Sequence of chain 1.C:
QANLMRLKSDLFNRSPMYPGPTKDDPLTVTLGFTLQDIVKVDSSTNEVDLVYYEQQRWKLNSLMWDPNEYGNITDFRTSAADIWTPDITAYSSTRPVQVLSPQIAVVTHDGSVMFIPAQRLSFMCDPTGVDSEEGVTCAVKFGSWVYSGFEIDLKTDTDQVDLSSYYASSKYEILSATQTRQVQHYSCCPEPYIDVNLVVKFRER

Binding-site contacts:
Ligand atom O7 contacts residue ASN91 of chain 1.C at 3.8 Å.
Ligand atom C4 contacts residue ASN91 of chain 1.C at 4.1 Å.
Ligand atom C8 contacts residue GLY90 of chain 1.C at 4.2 Å.
Ligand atom N2 contacts residue ASN91 of chain 1.C at 3.1 Å (h-bond).
Ligand atom O7 contacts residue GLY90 of chain 1.C at 4.3 Å.
Ligand atom C7 contacts residue ASN91 of chain 1.C at 3.7 Å.
Ligand atom C1 contacts residue ASN91 of chain 1.C at 1.5 Å.
Ligand atom C3 contacts residue ASN91 of chain 1.C at 3.8 Å.
Ligand atom C5 contacts residue ASN91 of chain 1.C at 3.7 Å.
Ligand atom O5 contacts residue ASN91 of chain 1.C at 2.4 Å (h-bond).
Ligand atom C2 contacts residue ASN91 of chain 1.C at 2.5 Å.

A small-molecule ligand and the protein it binds are described below.
Small molecule (SMILES): CC(=O)N[C@@H]1[C@@H](O)[C@H](O)[C@@H](CO)O[C@H]1O